Sequence of chain 2.B:
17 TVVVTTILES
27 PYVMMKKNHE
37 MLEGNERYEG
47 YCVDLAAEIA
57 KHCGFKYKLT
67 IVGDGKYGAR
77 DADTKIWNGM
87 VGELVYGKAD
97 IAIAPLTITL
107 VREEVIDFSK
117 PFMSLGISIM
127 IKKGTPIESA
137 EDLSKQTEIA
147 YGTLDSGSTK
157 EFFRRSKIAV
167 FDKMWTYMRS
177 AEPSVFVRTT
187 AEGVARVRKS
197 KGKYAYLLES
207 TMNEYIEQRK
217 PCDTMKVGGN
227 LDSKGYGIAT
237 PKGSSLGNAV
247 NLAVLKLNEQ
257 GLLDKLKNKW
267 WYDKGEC

Binding-site contacts:
Ligand atom C contacts residue TYR73 of chain 2.B at 3.7 Å (hydrophobic).
Ligand atom OE2 contacts residue LEU150 of chain 2.B at 4.2 Å.
Ligand atom OXT contacts residue LEU102 of chain 2.B at 3.5 Å.
Ligand atom CD contacts residue THR155 of chain 2.B at 3.3 Å.
Ligand atom O contacts residue TYR73 of chain 2.B at 3.5 Å.
Ligand atom CA contacts residue SER154 of chain 2.B at 3.3 Å.
Ligand atom OXT contacts residue PRO101 of chain 2.B at 3.7 Å.
Ligand atom OXT contacts residue SER154 of chain 2.B at 4.0 Å.
Ligand atom C contacts residue THR103 of chain 2.B at 3.7 Å.
Ligand atom CB contacts residue TYR73 of chain 2.B at 3.5 Å (hydrophobic).
Ligand atom N contacts residue TYR232 of chain 2.B at 3.7 Å.
Ligand atom OXT contacts residue TYR73 of chain 2.B at 3.7 Å.
Ligand atom CB contacts residue GLU205 of chain 2.B at 4.0 Å.
Ligand atom N contacts residue GLU205 of chain 2.B at 2.8 Å (salt-bridge).
Ligand atom CB contacts residue LEU150 of chain 2.B at 4.0 Å (hydrophobic).
Ligand atom CD contacts residue GLU205 of chain 2.B at 4.0 Å.
Ligand atom CG contacts residue LEU150 of chain 2.B at 3.8 Å (hydrophobic).
Ligand atom O contacts residue GLY153 of chain 2.B at 3.3 Å.
Ligand atom CG contacts residue TYR73 of chain 2.B at 4.2 Å (hydrophobic).
Ligand atom CD contacts residue LEU150 of chain 2.B at 4.0 Å (hydrophobic).
Ligand atom N contacts residue THR103 of chain 2.B at 2.9 Å (h-bond).
Ligand atom N contacts residue PRO101 of chain 2.B at 2.9 Å (h-bond).
Ligand atom OE2 contacts residue SER154 of chain 2.B at 3.2 Å (h-bond).
Ligand atom CA contacts residue TYR73 of chain 2.B at 4.1 Å (hydrophobic).
Ligand atom N contacts residue TYR73 of chain 2.B at 4.1 Å.
Ligand atom C contacts residue ARG108 of chain 2.B at 3.4 Å.
Ligand atom CA contacts residue PRO101 of chain 2.B at 4.1 Å (hydrophobic).
Ligand atom CA contacts residue THR103 of chain 2.B at 3.5 Å.
Ligand atom C contacts residue SER154 of chain 2.B at 3.4 Å.
Ligand atom O contacts residue ARG108 of chain 2.B at 2.8 Å (salt-bridge).
Ligand atom OXT contacts residue THR103 of chain 2.B at 2.9 Å (h-bond).
Ligand atom O contacts residue SER154 of chain 2.B at 2.9 Å (h-bond).
Ligand atom N contacts residue SER154 of chain 2.B at 4.1 Å.
Ligand atom OE2 contacts residue THR155 of chain 2.B at 3.1 Å (h-bond).
Ligand atom OXT contacts residue ARG108 of chain 2.B at 2.8 Å (salt-bridge).
Ligand atom CA contacts residue GLU205 of chain 2.B at 3.4 Å.
Ligand atom OE1 contacts residue THR155 of chain 2.B at 2.7 Å (h-bond).
Ligand atom OE2 contacts residue GLY153 of chain 2.B at 3.7 Å.
Ligand atom CG contacts residue GLU205 of chain 2.B at 3.5 Å.
Ligand atom OE1 contacts residue GLU205 of chain 2.B at 3.8 Å.

The small molecule below binds the protein below.
Small molecule (SMILES): N[C@@H](CCC(=O)O)C(=O)O